Binding-site contacts:
Ligand atom N1 contacts residue ILE105 of chain 1.A at 3.9 Å.
Ligand atom C10 contacts residue LEU51 of chain 1.A at 3.8 Å (hydrophobic).
Ligand atom C2 contacts residue PRO41 of chain 1.A at 3.8 Å (hydrophobic).
Ligand atom C6 contacts residue LEU51 of chain 1.A at 3.5 Å (hydrophobic).
Ligand atom C4 contacts residue ILE105 of chain 1.A at 4.0 Å (hydrophobic).
Ligand atom C6 contacts residue PRO41 of chain 1.A at 3.5 Å (hydrophobic).
Ligand atom O contacts residue PRO41 of chain 1.A at 3.0 Å (h-bond).
Ligand atom C2 contacts residue VAL46 of chain 1.A at 3.7 Å (hydrophobic).
Ligand atom C11 contacts residue LEU51 of chain 1.A at 3.6 Å (hydrophobic).
Ligand atom N contacts residue ASN99 of chain 1.A at 3.0 Å (h-bond).
Ligand atom BR contacts residue TRP40 of chain 1.A at 3.7 Å.
Ligand atom C7 contacts residue VAL46 of chain 1.A at 4.0 Å (hydrophobic).
Ligand atom N3 contacts residue VAL46 of chain 1.A at 3.6 Å.
Ligand atom N3 contacts residue PRO41 of chain 1.A at 2.9 Å (h-bond).
Ligand atom C5 contacts residue PRO41 of chain 1.A at 3.9 Å (hydrophobic).
Ligand atom C7 contacts residue PRO41 of chain 1.A at 3.0 Å (hydrophobic).
Ligand atom BR contacts residue LEU51 of chain 1.A at 4.0 Å.
Ligand atom C2 contacts residue PHE42 of chain 1.A at 3.7 Å (hydrophobic).
Ligand atom C contacts residue ASN99 of chain 1.A at 3.8 Å.
Ligand atom C1 contacts residue ASN99 of chain 1.A at 3.9 Å.
Ligand atom N2 contacts residue CYS95 of chain 1.A at 4.0 Å.
Ligand atom O contacts residue VAL46 of chain 1.A at 3.7 Å.
Ligand atom C10 contacts residue TRP40 of chain 1.A at 3.8 Å (hydrophobic).
Ligand atom C7 contacts residue GLN44 of chain 1.A at 3.8 Å.
Ligand atom N contacts residue LEU53 of chain 1.A at 3.9 Å.
Ligand atom N2 contacts residue VAL46 of chain 1.A at 4.0 Å.
Ligand atom C3 contacts residue ILE105 of chain 1.A at 3.9 Å (hydrophobic).
Ligand atom C3 contacts residue VAL46 of chain 1.A at 3.9 Å (hydrophobic).
Ligand atom C8 contacts residue PRO41 of chain 1.A at 3.6 Å (hydrophobic).
Ligand atom C5 contacts residue LEU51 of chain 1.A at 3.7 Å (hydrophobic).
Ligand atom C7 contacts residue PRO45 of chain 1.A at 4.0 Å (hydrophobic).
Ligand atom C11 contacts residue TRP40 of chain 1.A at 3.9 Å (hydrophobic).
Ligand atom N1 contacts residue ASN99 of chain 1.A at 3.0 Å (h-bond).
Ligand atom C1 contacts residue ILE105 of chain 1.A at 3.8 Å (hydrophobic).
Ligand atom C8 contacts residue GLN44 of chain 1.A at 4.0 Å.
Ligand atom C9 contacts residue LEU51 of chain 1.A at 3.8 Å (hydrophobic).
Ligand atom C contacts residue LEU53 of chain 1.A at 4.0 Å (hydrophobic).
Ligand atom O contacts residue LEU51 of chain 1.A at 3.7 Å.
Ligand atom C9 contacts residue PRO41 of chain 1.A at 3.8 Å (hydrophobic).
Ligand atom C12 contacts residue LEU51 of chain 1.A at 4.0 Å (hydrophobic).

Sequence of chain 1.A:
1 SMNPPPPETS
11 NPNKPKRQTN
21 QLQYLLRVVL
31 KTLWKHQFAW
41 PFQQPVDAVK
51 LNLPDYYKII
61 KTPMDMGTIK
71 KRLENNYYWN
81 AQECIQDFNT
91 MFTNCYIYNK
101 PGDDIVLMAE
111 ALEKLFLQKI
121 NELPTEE

A protein and the small-molecule ligand that binds it are described below.
Small molecule (SMILES): Nc1nc(-c2cc(Br)cc3ccoc23)c2nc[nH]c2n1